This protein binds this small molecule.
Small molecule (SMILES): CS(=O)(=O)NCCN1CCCc2ccc(S(N)(=O)=O)cc21

Sequence of chain 1.A:
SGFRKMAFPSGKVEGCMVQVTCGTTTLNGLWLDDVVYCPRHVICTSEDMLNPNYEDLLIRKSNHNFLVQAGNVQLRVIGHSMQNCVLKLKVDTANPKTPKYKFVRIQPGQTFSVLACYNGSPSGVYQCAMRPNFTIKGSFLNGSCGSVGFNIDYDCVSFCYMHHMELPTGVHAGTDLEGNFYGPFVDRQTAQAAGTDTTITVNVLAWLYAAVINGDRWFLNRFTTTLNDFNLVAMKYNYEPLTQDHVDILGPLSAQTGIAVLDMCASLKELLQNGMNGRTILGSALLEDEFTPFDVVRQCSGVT

Binding-site contacts:
Ligand atom C11 contacts residue GLN189 of chain 1.A at 4.0 Å.
Ligand atom C5 contacts residue MET165 of chain 1.A at 3.6 Å (hydrophobic).
Ligand atom C4 contacts residue MET49 of chain 1.A at 3.6 Å (hydrophobic).
Ligand atom C9 contacts residue GLU166 of chain 1.A at 3.6 Å.
Ligand atom O3 contacts residue THR190 of chain 1.A at 4.2 Å.
Ligand atom C7 contacts residue MET165 of chain 1.A at 3.4 Å (hydrophobic).
Ligand atom O3 contacts residue PRO168 of chain 1.A at 3.4 Å.
Ligand atom N1 contacts residue MET49 of chain 1.A at 4.3 Å.
Ligand atom S1 contacts residue GLN189 of chain 1.A at 4.0 Å.
Ligand atom N2 contacts residue GLU166 of chain 1.A at 2.9 Å (salt-bridge).
Ligand atom C9 contacts residue GLN189 of chain 1.A at 3.8 Å.
Ligand atom O3 contacts residue GLU166 of chain 1.A at 4.0 Å.
Ligand atom C1 contacts residue GLN189 of chain 1.A at 3.9 Å.
Ligand atom C8 contacts residue MET165 of chain 1.A at 4.4 Å (hydrophobic).
Ligand atom C5 contacts residue ASP187 of chain 1.A at 4.2 Å.
Ligand atom C4 contacts residue MET165 of chain 1.A at 3.9 Å (hydrophobic).
Ligand atom C7 contacts residue ARG188 of chain 1.A at 3.3 Å.
Ligand atom C3 contacts residue HIS41 of chain 1.A at 4.3 Å.
Ligand atom C7 contacts residue GLU166 of chain 1.A at 4.3 Å.
Ligand atom C7 contacts residue GLN189 of chain 1.A at 3.9 Å.
Ligand atom O contacts residue GLN189 of chain 1.A at 3.6 Å (h-bond).
Ligand atom N2 contacts residue PRO168 of chain 1.A at 4.2 Å.
Ligand atom C5 contacts residue MET49 of chain 1.A at 3.6 Å (hydrophobic).
Ligand atom C3 contacts residue MET49 of chain 1.A at 3.4 Å (hydrophobic).
Ligand atom C6 contacts residue GLN189 of chain 1.A at 4.0 Å.
Ligand atom C10 contacts residue GLN189 of chain 1.A at 3.7 Å.
Ligand atom C6 contacts residue MET165 of chain 1.A at 3.7 Å (hydrophobic).
Ligand atom C8 contacts residue ARG188 of chain 1.A at 3.9 Å.
Ligand atom C5 contacts residue ARG188 of chain 1.A at 4.0 Å.
Ligand atom C1 contacts residue MET49 of chain 1.A at 4.2 Å (hydrophobic).
Ligand atom N2 contacts residue LEU167 of chain 1.A at 4.2 Å.
Ligand atom C8 contacts residue GLU166 of chain 1.A at 3.6 Å.
Ligand atom C8 contacts residue GLN189 of chain 1.A at 3.9 Å.
Ligand atom C4 contacts residue HIS164 of chain 1.A at 3.8 Å.
Ligand atom C10 contacts residue GLU166 of chain 1.A at 4.4 Å.
Ligand atom C contacts residue ASN142 of chain 1.A at 3.5 Å.
Ligand atom O2 contacts residue GLN189 of chain 1.A at 3.2 Å.
Ligand atom S1 contacts residue GLU166 of chain 1.A at 3.7 Å.
Ligand atom C4 contacts residue HIS41 of chain 1.A at 3.7 Å.
Ligand atom C6 contacts residue ARG188 of chain 1.A at 3.9 Å.